Binding-site contacts:
Ligand atom N2 contacts residue ASN416 of chain 1.C at 2.7 Å (h-bond).
Ligand atom O5 contacts residue ASN416 of chain 1.C at 2.4 Å (h-bond).
Ligand atom C3 contacts residue ASN416 of chain 1.C at 3.7 Å.
Ligand atom C8 contacts residue VAL414 of chain 1.C at 4.0 Å (hydrophobic).
Ligand atom C1 contacts residue ASN416 of chain 1.C at 1.4 Å.
Ligand atom C8 contacts residue NAG2 of chain 1.CA at 3.6 Å.
Ligand atom C7 contacts residue ASN416 of chain 1.C at 3.8 Å.
Ligand atom O7 contacts residue ASN416 of chain 1.C at 4.5 Å.
Ligand atom C4 contacts residue ASN416 of chain 1.C at 4.2 Å.
Ligand atom C2 contacts residue ASN416 of chain 1.C at 2.4 Å.
Ligand atom C5 contacts residue ASN416 of chain 1.C at 3.7 Å.
Ligand atom O5 contacts residue PRO261 of chain 1.C at 4.3 Å.
Ligand atom C1 contacts residue PRO261 of chain 1.C at 4.5 Å (hydrophobic).

This small molecule binds to this protein.
Small molecule (SMILES): CC(=O)N[C@H]1[C@H](O[C@H]2[C@H](O)[C@@H](NC(C)=O)CO[C@@H]2CO)O[C@H](CO)[C@@H](O)[C@@H]1O

Sequence of chain 1.C:
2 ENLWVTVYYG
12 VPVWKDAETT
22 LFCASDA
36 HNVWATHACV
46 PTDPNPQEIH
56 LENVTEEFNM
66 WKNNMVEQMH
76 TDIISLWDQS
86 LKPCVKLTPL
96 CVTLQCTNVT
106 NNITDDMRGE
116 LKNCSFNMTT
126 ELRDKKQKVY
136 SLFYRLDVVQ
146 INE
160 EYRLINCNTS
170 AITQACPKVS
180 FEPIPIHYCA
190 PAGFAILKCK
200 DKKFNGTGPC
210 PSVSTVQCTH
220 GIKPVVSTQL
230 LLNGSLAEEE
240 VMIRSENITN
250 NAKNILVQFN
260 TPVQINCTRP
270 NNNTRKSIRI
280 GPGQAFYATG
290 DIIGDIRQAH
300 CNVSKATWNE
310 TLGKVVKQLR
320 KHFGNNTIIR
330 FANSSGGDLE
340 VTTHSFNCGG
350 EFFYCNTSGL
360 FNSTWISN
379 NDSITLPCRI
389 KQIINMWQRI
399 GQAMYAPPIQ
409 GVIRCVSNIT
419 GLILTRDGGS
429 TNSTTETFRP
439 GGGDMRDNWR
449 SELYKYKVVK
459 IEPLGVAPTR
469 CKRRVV